Binding-site contacts:
Ligand atom C contacts residue ASP299 of chain 1.B at 3.5 Å.
Ligand atom CZ contacts residue PRO267 of chain 1.B at 3.8 Å (hydrophobic).
Ligand atom CD contacts residue PRO267 of chain 1.B at 3.9 Å (hydrophobic).
Ligand atom CA contacts residue GLN180 of chain 1.B at 3.3 Å.
Ligand atom O contacts residue TYR290 of chain 1.B at 2.7 Å (h-bond).
Ligand atom NE contacts residue NO1 of chain 1.M at 3.8 Å.
Ligand atom O contacts residue TYR264 of chain 1.B at 3.4 Å (h-bond).
Ligand atom NH1 contacts residue HEM1 of chain 1.J at 3.7 Å.
Ligand atom CD contacts residue NO1 of chain 1.M at 3.5 Å.
Ligand atom NH1 contacts residue PRO267 of chain 1.B at 3.7 Å.
Ligand atom CZ contacts residue NO1 of chain 1.M at 3.5 Å.
Ligand atom CB contacts residue GLN180 of chain 1.B at 3.6 Å.
Ligand atom O contacts residue GLN180 of chain 1.B at 2.8 Å (h-bond).
Ligand atom CB contacts residue GLU294 of chain 1.B at 3.1 Å.
Ligand atom OXT contacts residue TYR290 of chain 1.B at 3.4 Å.
Ligand atom CG contacts residue VAL269 of chain 1.B at 4.0 Å (hydrophobic).
Ligand atom CA contacts residue HEM1 of chain 1.J at 3.9 Å.
Ligand atom NE contacts residue GLU294 of chain 1.B at 2.8 Å (salt-bridge).
Ligand atom CG contacts residue GLU294 of chain 1.B at 3.3 Å.
Ligand atom NH2 contacts residue HEM1 of chain 1.J at 3.4 Å.
Ligand atom N contacts residue GLU294 of chain 1.B at 2.9 Å (salt-bridge).
Ligand atom NE contacts residue PRO267 of chain 1.B at 3.9 Å.
Ligand atom OXT contacts residue ASP299 of chain 1.B at 2.6 Å (salt-bridge).
Ligand atom CD contacts residue GLU294 of chain 1.B at 3.6 Å.
Ligand atom CZ contacts residue TRP289 of chain 1.B at 3.9 Å (hydrophobic).
Ligand atom CZ contacts residue GLU294 of chain 1.B at 3.6 Å.
Ligand atom CG contacts residue HEM1 of chain 1.J at 4.0 Å.
Ligand atom CD contacts residue VAL269 of chain 1.B at 4.0 Å (hydrophobic).
Ligand atom C contacts residue GLN180 of chain 1.B at 3.5 Å.
Ligand atom NH2 contacts residue TRP289 of chain 1.B at 3.0 Å (h-bond).
Ligand atom OXT contacts residue GLU294 of chain 1.B at 3.6 Å.
Ligand atom CB contacts residue TYR290 of chain 1.B at 3.9 Å (hydrophobic).
Ligand atom N contacts residue HEM1 of chain 1.J at 2.8 Å (h-bond).
Ligand atom CZ contacts residue HEM1 of chain 1.J at 4.0 Å.
Ligand atom C contacts residue TYR290 of chain 1.B at 3.5 Å (hydrophobic).
Ligand atom NH2 contacts residue TYR290 of chain 1.B at 4.0 Å.
Ligand atom NH1 contacts residue NO1 of chain 1.M at 2.9 Å (h-bond).
Ligand atom CA contacts residue GLU294 of chain 1.B at 3.4 Å.
Ligand atom O contacts residue ASP299 of chain 1.B at 3.5 Å (salt-bridge).
Ligand atom NH2 contacts residue GLU294 of chain 1.B at 2.8 Å (salt-bridge).

The small molecule below binds the protein below.
Small molecule (SMILES): NC(=[NH2+])NCCC[C@H](N)C(=O)O

Sequence of chain 1.B:
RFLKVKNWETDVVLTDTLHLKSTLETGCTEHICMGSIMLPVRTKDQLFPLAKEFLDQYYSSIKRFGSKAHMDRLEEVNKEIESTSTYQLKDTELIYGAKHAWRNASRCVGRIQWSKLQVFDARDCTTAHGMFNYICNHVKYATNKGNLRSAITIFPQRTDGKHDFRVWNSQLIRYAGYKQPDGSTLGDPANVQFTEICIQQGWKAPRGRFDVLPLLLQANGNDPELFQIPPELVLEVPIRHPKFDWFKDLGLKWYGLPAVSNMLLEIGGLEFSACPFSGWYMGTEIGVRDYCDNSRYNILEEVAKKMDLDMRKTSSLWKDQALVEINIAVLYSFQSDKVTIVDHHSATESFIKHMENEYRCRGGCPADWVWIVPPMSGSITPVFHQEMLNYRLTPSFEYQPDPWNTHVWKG